The protein below binds the small molecule below.
Small molecule (SMILES): CC(C)C(=O)Nc1nnn(C)n1

Binding-site contacts:
Ligand atom C2 contacts residue LEU108 of chain 1.A at 4.0 Å (hydrophobic).
Ligand atom C4 contacts residue LEU108 of chain 1.A at 3.2 Å (hydrophobic).
Ligand atom N contacts residue LEU108 of chain 1.A at 3.3 Å.
Ligand atom N2 contacts residue SER111 of chain 1.A at 3.2 Å.
Ligand atom N3 contacts residue LEU108 of chain 1.A at 4.1 Å.
Ligand atom C2 contacts residue ASP105 of chain 1.A at 3.5 Å.
Ligand atom C3 contacts residue LEU108 of chain 1.A at 3.6 Å (hydrophobic).
Ligand atom C3 contacts residue SER111 of chain 1.A at 4.0 Å.
Ligand atom N contacts residue SER111 of chain 1.A at 4.3 Å.
Ligand atom C5 contacts residue VAL77 of chain 1.A at 3.2 Å (hydrophobic).
Ligand atom N2 contacts residue LEU108 of chain 1.A at 3.9 Å.
Ligand atom N1 contacts residue SER111 of chain 1.A at 2.7 Å (h-bond).
Ligand atom N3 contacts residue VAL77 of chain 1.A at 3.5 Å (h-bond).
Ligand atom N2 contacts residue GLY78 of chain 1.A at 4.0 Å.
Ligand atom O contacts residue SER111 of chain 1.A at 3.0 Å (h-bond).
Ligand atom O contacts residue LEU108 of chain 1.A at 3.9 Å.
Ligand atom N1 contacts residue LEU108 of chain 1.A at 3.4 Å.
Ligand atom N4 contacts residue LEU108 of chain 1.A at 3.8 Å.
Ligand atom N4 contacts residue VAL77 of chain 1.A at 4.3 Å.
Ligand atom C5 contacts residue LYS76 of chain 1.A at 3.6 Å.
Ligand atom C4 contacts residue SER111 of chain 1.A at 3.9 Å.
Ligand atom N2 contacts residue VAL77 of chain 1.A at 3.7 Å.
Ligand atom C2 contacts residue GLN107 of chain 1.A at 4.4 Å.
Ligand atom C5 contacts residue GLY78 of chain 1.A at 4.5 Å.
Ligand atom C1 contacts residue LEU108 of chain 1.A at 4.4 Å (hydrophobic).

Sequence of chain 1.A:
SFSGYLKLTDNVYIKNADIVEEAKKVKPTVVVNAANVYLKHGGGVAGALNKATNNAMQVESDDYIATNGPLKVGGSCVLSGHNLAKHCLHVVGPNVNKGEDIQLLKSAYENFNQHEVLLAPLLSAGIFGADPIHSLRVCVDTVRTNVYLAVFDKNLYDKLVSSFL